The small molecule below binds the protein below.
Small molecule (SMILES): C[C@H]1O[C@@H](n2cnc3c(N)ncnc32)[C@H](O)[C@@H]1O

Sequence of chain 1.C:
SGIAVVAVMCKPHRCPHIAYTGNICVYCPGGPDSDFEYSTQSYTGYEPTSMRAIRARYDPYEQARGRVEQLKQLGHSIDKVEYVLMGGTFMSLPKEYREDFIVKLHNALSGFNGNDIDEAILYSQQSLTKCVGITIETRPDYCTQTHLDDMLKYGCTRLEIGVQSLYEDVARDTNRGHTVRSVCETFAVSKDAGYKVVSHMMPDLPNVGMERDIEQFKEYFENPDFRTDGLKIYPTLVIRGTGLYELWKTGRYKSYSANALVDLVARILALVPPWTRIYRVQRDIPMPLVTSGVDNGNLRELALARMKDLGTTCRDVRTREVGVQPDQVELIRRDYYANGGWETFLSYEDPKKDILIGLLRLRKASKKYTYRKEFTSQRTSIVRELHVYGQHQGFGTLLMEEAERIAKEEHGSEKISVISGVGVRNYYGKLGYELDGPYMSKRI

Binding-site contacts:
Ligand atom C3' contacts residue GLN257 of chain 1.C at 3.2 Å.
Ligand atom O3' contacts residue TYR327 of chain 1.C at 4.2 Å.
Ligand atom N1 contacts residue PRO328 of chain 1.C at 3.4 Å (h-bond).
Ligand atom C1' contacts residue ARG376 of chain 1.C at 3.3 Å.
Ligand atom C6 contacts residue MET295 of chain 1.C at 3.9 Å (hydrophobic).
Ligand atom C4' contacts residue HIS293 of chain 1.C at 4.1 Å.
Ligand atom N7 contacts residue PRO122 of chain 1.C at 4.0 Å.
Ligand atom C6 contacts residue LEU330 of chain 1.C at 4.2 Å (hydrophobic).
Ligand atom N3 contacts residue TYR327 of chain 1.C at 3.5 Å.
Ligand atom C5' contacts residue SER135 of chain 1.C at 4.0 Å.
Ligand atom C5 contacts residue MET295 of chain 1.C at 3.8 Å (hydrophobic).
Ligand atom C5 contacts residue ARG376 of chain 1.C at 4.1 Å.
Ligand atom N3 contacts residue ARG376 of chain 1.C at 3.6 Å.
Ligand atom C2 contacts residue PRO328 of chain 1.C at 3.4 Å (hydrophobic).
Ligand atom C8 contacts residue TYR120 of chain 1.C at 3.7 Å (hydrophobic).
Ligand atom C2 contacts residue TYR327 of chain 1.C at 3.9 Å (hydrophobic).
Ligand atom O4' contacts residue ARG376 of chain 1.C at 2.9 Å (salt-bridge).
Ligand atom C2' contacts residue MET295 of chain 1.C at 4.1 Å (hydrophobic).
Ligand atom O2' contacts residue GLN257 of chain 1.C at 2.4 Å (h-bond).
Ligand atom N9 contacts residue ARG376 of chain 1.C at 3.2 Å (salt-bridge).
Ligand atom C2' contacts residue GLN257 of chain 1.C at 2.8 Å.
Ligand atom C4 contacts residue ARG376 of chain 1.C at 3.3 Å.
Ligand atom N6 contacts residue LEU330 of chain 1.C at 3.3 Å (h-bond).
Ligand atom N7 contacts residue TYR120 of chain 1.C at 3.2 Å.
Ligand atom N1 contacts residue MET295 of chain 1.C at 4.1 Å.
Ligand atom O3' contacts residue GLN257 of chain 1.C at 3.5 Å (h-bond).
Ligand atom N6 contacts residue TYR120 of chain 1.C at 3.5 Å (h-bond).
Ligand atom O2' contacts residue TYR327 of chain 1.C at 4.0 Å.
Ligand atom N3 contacts residue MET295 of chain 1.C at 4.1 Å.
Ligand atom O2' contacts residue MET295 of chain 1.C at 3.2 Å (h-bond).
Ligand atom O3' contacts residue HIS293 of chain 1.C at 2.3 Å (h-bond).
Ligand atom C4 contacts residue MET295 of chain 1.C at 3.9 Å (hydrophobic).
Ligand atom C4' contacts residue ARG376 of chain 1.C at 4.1 Å.
Ligand atom C1' contacts residue TYR327 of chain 1.C at 3.8 Å (hydrophobic).
Ligand atom N1 contacts residue THR329 of chain 1.C at 4.2 Å.
Ligand atom C5 contacts residue TYR120 of chain 1.C at 3.9 Å (hydrophobic).
Ligand atom C2 contacts residue ARG376 of chain 1.C at 3.7 Å.
Ligand atom N1 contacts residue LEU330 of chain 1.C at 3.7 Å.
Ligand atom C8 contacts residue ARG376 of chain 1.C at 3.9 Å.
Ligand atom C3' contacts residue HIS293 of chain 1.C at 3.6 Å.